Binding-site contacts:
Ligand atom O6 contacts residue SER209 of chain 1.EC at 2.6 Å (h-bond).
Ligand atom PA contacts residue THR30 of chain 1.EC at 3.3 Å.
Ligand atom PA contacts residue LYS28 of chain 1.EC at 3.4 Å.
Ligand atom C6 contacts residue LEU211 of chain 1.EC at 3.4 Å (hydrophobic).
Ligand atom O3A contacts residue LYS28 of chain 1.EC at 3.5 Å (salt-bridge).
Ligand atom O2A contacts residue THR30 of chain 1.EC at 3.3 Å (h-bond).
Ligand atom O6 contacts residue LEU211 of chain 1.EC at 3.5 Å (h-bond).
Ligand atom PB contacts residue SER29 of chain 1.EC at 3.5 Å.
Ligand atom PB contacts residue LYS28 of chain 1.EC at 3.3 Å.
Ligand atom C2 contacts residue LEU211 of chain 1.EC at 3.4 Å (hydrophobic).
Ligand atom O1B contacts residue LYS28 of chain 1.EC at 2.6 Å (salt-bridge).
Ligand atom O2B contacts residue THR65 of chain 1.EC at 3.3 Å (h-bond).
Ligand atom O2G contacts residue VAL24 of chain 1.EC at 3.5 Å.
Ligand atom PG contacts residue THR65 of chain 1.EC at 3.5 Å.
Ligand atom O6 contacts residue GLY210 of chain 1.EC at 3.2 Å (h-bond).
Ligand atom O2A contacts residue MG1 of chain 1.MF at 3.2 Å.
Ligand atom O2B contacts residue MG1 of chain 1.MF at 2.0 Å.
Ligand atom O1A contacts residue HIS26 of chain 1.EC at 3.5 Å (h-bond).
Ligand atom O1A contacts residue THR30 of chain 1.EC at 2.7 Å (h-bond).
Ligand atom O1G contacts residue SER29 of chain 1.EC at 3.2 Å (h-bond).
Ligand atom O1A contacts residue LYS28 of chain 1.EC at 2.8 Å (salt-bridge).
Ligand atom N2 contacts residue ASP157 of chain 1.EC at 3.1 Å (salt-bridge).
Ligand atom N1 contacts residue ASP157 of chain 1.EC at 2.5 Å (salt-bridge).
Ligand atom O1B contacts residue SER29 of chain 1.EC at 3.1 Å (h-bond).
Ligand atom O2G contacts residue GLY103 of chain 1.EC at 3.4 Å (h-bond).
Ligand atom O3G contacts residue MG1 of chain 1.MF at 3.0 Å.
Ligand atom C6 contacts residue ASP157 of chain 1.EC at 3.5 Å.
Ligand atom O3G contacts residue THR65 of chain 1.EC at 2.4 Å (h-bond).
Ligand atom N7 contacts residue GLY27 of chain 1.EC at 3.3 Å.
Ligand atom C2 contacts residue ASP157 of chain 1.EC at 3.2 Å.
Ligand atom N3 contacts residue LEU211 of chain 1.EC at 3.4 Å.
Ligand atom C3B contacts residue ASP25 of chain 1.EC at 3.5 Å.
Ligand atom O2B contacts residue SER29 of chain 1.EC at 2.8 Å (h-bond).
Ligand atom O1A contacts residue GLY27 of chain 1.EC at 3.3 Å (h-bond).
Ligand atom O1G contacts residue THR65 of chain 1.EC at 3.2 Å (h-bond).
Ligand atom C5' contacts residue THR30 of chain 1.EC at 3.5 Å.
Ligand atom C5 contacts residue LEU211 of chain 1.EC at 3.4 Å (hydrophobic).
Ligand atom O3G contacts residue ILE64 of chain 1.EC at 2.9 Å.
Ligand atom O1B contacts residue HIS26 of chain 1.EC at 3.4 Å (h-bond).
Ligand atom O2G contacts residue HIS104 of chain 1.EC at 3.2 Å.

This protein binds this small molecule.
Small molecule (SMILES): Nc1nc2c(ncn2[C@@H]2O[C@H](CO[P](=O)(O)O[P](=O)(O)CP(=O)(O)O)[C@@H](O)[C@H]2O)c(=O)[nH]1

Sequence of chain 1.EC:
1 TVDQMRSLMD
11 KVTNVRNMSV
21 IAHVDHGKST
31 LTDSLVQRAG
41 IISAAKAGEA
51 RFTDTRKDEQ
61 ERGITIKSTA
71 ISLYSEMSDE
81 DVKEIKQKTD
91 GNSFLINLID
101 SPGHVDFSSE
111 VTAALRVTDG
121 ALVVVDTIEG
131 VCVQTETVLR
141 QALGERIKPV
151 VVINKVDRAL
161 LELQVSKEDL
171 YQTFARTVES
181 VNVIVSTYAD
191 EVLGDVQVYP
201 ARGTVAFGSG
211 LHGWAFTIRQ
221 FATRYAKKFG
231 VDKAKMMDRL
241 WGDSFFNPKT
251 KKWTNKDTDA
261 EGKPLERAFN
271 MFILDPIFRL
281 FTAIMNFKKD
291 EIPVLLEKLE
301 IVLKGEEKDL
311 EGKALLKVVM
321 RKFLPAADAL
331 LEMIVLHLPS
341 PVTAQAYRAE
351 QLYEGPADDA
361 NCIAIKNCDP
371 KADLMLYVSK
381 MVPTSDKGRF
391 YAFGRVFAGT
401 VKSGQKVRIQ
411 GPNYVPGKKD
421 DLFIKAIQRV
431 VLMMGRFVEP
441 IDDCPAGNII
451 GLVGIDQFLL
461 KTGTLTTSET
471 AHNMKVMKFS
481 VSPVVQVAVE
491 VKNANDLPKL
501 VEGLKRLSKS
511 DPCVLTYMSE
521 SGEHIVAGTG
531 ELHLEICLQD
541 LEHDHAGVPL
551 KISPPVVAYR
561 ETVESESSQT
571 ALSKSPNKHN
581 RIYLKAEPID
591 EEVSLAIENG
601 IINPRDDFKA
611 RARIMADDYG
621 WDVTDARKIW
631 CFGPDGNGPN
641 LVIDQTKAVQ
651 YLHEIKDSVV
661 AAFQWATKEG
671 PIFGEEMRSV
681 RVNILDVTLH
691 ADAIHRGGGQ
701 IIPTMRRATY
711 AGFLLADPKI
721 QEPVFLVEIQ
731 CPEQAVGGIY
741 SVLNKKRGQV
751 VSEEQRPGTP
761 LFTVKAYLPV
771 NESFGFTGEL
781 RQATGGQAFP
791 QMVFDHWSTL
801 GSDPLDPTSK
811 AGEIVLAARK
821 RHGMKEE